A protein and the small-molecule ligand that binds it are described below.
Small molecule (SMILES): CC(=O)N[C@@H]1[C@@H](O)[C@H](O)[C@@H](CO)O[C@H]1O

Sequence of chain 1.F:
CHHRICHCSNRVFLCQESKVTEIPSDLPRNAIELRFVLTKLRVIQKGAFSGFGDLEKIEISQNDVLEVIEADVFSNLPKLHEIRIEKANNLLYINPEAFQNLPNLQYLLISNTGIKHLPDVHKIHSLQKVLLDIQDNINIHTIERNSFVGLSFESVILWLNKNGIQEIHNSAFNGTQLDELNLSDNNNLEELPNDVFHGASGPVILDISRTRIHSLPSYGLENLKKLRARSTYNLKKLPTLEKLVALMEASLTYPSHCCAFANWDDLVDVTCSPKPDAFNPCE

Binding-site contacts:
Ligand atom C8 contacts residue SER173 of chain 1.F at 3.9 Å.
Ligand atom C2 contacts residue ASN176 of chain 1.F at 2.5 Å.
Ligand atom C7 contacts residue ARG147 of chain 1.F at 4.0 Å.
Ligand atom O7 contacts residue ASN148 of chain 1.F at 3.0 Å (h-bond).
Ligand atom O5 contacts residue GLY177 of chain 1.F at 4.2 Å.
Ligand atom C4 contacts residue ASN176 of chain 1.F at 4.2 Å.
Ligand atom O7 contacts residue ARG147 of chain 1.F at 2.8 Å (salt-bridge).
Ligand atom C5 contacts residue ASN176 of chain 1.F at 3.6 Å.
Ligand atom C4 contacts residue ASN148 of chain 1.F at 4.4 Å.
Ligand atom C1 contacts residue ASN148 of chain 1.F at 4.5 Å.
Ligand atom N2 contacts residue ASN176 of chain 1.F at 2.9 Å (h-bond).
Ligand atom C7 contacts residue ASN148 of chain 1.F at 4.0 Å.
Ligand atom C2 contacts residue ASN148 of chain 1.F at 3.8 Å.
Ligand atom C1 contacts residue ASN176 of chain 1.F at 1.4 Å.
Ligand atom O7 contacts residue ASN176 of chain 1.F at 4.2 Å.
Ligand atom O6 contacts residue VAL151 of chain 1.F at 3.5 Å.
Ligand atom C7 contacts residue ASN176 of chain 1.F at 3.8 Å.
Ligand atom O6 contacts residue GLY177 of chain 1.F at 4.0 Å.
Ligand atom C7 contacts residue SER173 of chain 1.F at 4.5 Å.
Ligand atom O5 contacts residue ASN148 of chain 1.F at 4.2 Å.
Ligand atom C6 contacts residue VAL151 of chain 1.F at 4.0 Å (hydrophobic).
Ligand atom C3 contacts residue ASN176 of chain 1.F at 3.7 Å.
Ligand atom O5 contacts residue ASN176 of chain 1.F at 2.4 Å (h-bond).